Binding-site contacts:
Ligand atom C7 contacts residue NAG2 of chain 1.RA at 3.8 Å.
Ligand atom O6 contacts residue NAG2 of chain 1.RA at 2.3 Å (h-bond).
Ligand atom O6 contacts residue BMA3 of chain 1.RA at 3.4 Å (h-bond).
Ligand atom C1 contacts residue NAG1 of chain 1.RA at 3.4 Å.
Ligand atom C1 contacts residue SER357 of chain 1.H at 3.7 Å.
Ligand atom O3 contacts residue NAG1 of chain 1.RA at 3.6 Å (h-bond).
Ligand atom N2 contacts residue NAG1 of chain 1.RA at 2.5 Å (h-bond).
Ligand atom C3 contacts residue NAG2 of chain 1.RA at 3.5 Å.
Ligand atom O3 contacts residue BMA3 of chain 1.TA at 2.4 Å (h-bond).
Ligand atom C5 contacts residue NAG2 of chain 1.RA at 4.1 Å.
Ligand atom C5 contacts residue ASN355 of chain 1.H at 3.6 Å.
Ligand atom C7 contacts residue NAG1 of chain 1.RA at 3.3 Å.
Ligand atom O4 contacts residue NAG2 of chain 1.RA at 4.1 Å.
Ligand atom C2 contacts residue ASN355 of chain 1.H at 2.4 Å.
Ligand atom C8 contacts residue NAG1 of chain 1.RA at 3.4 Å.
Ligand atom O2 contacts residue BMA3 of chain 1.TA at 2.6 Å (h-bond).
Ligand atom C3 contacts residue BMA3 of chain 1.TA at 3.3 Å.
Ligand atom C1 contacts residue ASN355 of chain 1.H at 1.4 Å.
Ligand atom C6 contacts residue BMA3 of chain 1.RA at 4.3 Å.
Ligand atom C5 contacts residue SER357 of chain 1.H at 3.9 Å.
Ligand atom O5 contacts residue ASN355 of chain 1.H at 2.3 Å (h-bond).
Ligand atom O7 contacts residue NAG2 of chain 1.RA at 3.4 Å (h-bond).
Ligand atom C6 contacts residue NAG2 of chain 1.RA at 3.3 Å.
Ligand atom C1 contacts residue NAG2 of chain 1.RA at 4.3 Å.
Ligand atom C2 contacts residue NAG1 of chain 1.RA at 3.2 Å.
Ligand atom C4 contacts residue BMA3 of chain 1.TA at 3.9 Å.
Ligand atom O3 contacts residue NAG2 of chain 1.RA at 2.3 Å (h-bond).
Ligand atom O5 contacts residue SER357 of chain 1.H at 3.7 Å.
Ligand atom C2 contacts residue BMA3 of chain 1.TA at 3.4 Å.
Ligand atom O6 contacts residue BMA3 of chain 1.RA at 3.3 Å (h-bond).
Ligand atom C2 contacts residue NAG2 of chain 1.RA at 4.4 Å.
Ligand atom C3 contacts residue ASN355 of chain 1.H at 3.8 Å.
Ligand atom N2 contacts residue NAG2 of chain 1.RA at 4.2 Å.
Ligand atom O5 contacts residue NAG2 of chain 1.RA at 3.3 Å.
Ligand atom C4 contacts residue ASN355 of chain 1.H at 4.2 Å.
Ligand atom C7 contacts residue ASN355 of chain 1.H at 4.0 Å.
Ligand atom O4 contacts residue NAG1 of chain 1.RA at 4.1 Å.
Ligand atom C3 contacts residue NAG1 of chain 1.RA at 3.4 Å.
Ligand atom N2 contacts residue ASN355 of chain 1.H at 2.9 Å (h-bond).
Ligand atom O7 contacts residue NAG1 of chain 1.RA at 4.3 Å.

The protein below binds the small molecule below.
Small molecule (SMILES): CC(=O)N[C@H]1[C@H](O[C@H]2[C@H](O)[C@@H](NC(C)=O)CO[C@@H]2CO)O[C@H](CO)[C@@H](O[C@@H]2O[C@H](CO[C@H]3O[C@H](CO)[C@@H](O)[C@H](O)[C@@H]3O)[C@@H](O)[C@H](O[C@H]3O[C@H](CO)[C@@H](O)[C@H](O)[C@@H]3O)[C@@H]2O)[C@@H]1O

Sequence of chain 1.H:
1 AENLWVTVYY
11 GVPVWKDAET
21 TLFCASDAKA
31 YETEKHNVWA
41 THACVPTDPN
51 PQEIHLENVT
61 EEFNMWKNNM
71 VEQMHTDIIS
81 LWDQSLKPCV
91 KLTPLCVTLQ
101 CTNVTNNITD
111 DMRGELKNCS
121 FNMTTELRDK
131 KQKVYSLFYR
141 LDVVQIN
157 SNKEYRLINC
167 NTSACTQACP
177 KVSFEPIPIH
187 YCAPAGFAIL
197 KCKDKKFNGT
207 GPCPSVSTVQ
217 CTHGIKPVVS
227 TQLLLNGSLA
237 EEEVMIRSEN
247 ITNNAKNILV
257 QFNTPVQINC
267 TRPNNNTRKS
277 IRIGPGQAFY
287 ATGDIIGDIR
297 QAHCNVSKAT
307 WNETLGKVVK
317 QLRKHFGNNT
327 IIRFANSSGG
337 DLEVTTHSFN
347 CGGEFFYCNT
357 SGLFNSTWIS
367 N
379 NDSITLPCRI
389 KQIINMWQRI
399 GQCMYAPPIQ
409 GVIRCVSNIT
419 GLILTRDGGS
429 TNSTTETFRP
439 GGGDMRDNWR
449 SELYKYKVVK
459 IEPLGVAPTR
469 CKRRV